A protein and the small-molecule ligand that binds it are described below.
Small molecule (SMILES): O=c1[nH]c(=O)c2nn[nH]c2[nH]1

Binding-site contacts:
Ligand atom N1 contacts residue GLN229 of chain 3.A at 2.9 Å (h-bond).
Ligand atom O6 contacts residue THR58 of chain 4.A at 3.8 Å.
Ligand atom C4 contacts residue PHE160 of chain 3.A at 3.4 Å (hydrophobic).
Ligand atom N8 contacts residue ASP59 of chain 4.A at 3.9 Å.
Ligand atom N3 contacts residue ARG177 of chain 3.A at 3.0 Å (salt-bridge).
Ligand atom O2 contacts residue ASN255 of chain 3.A at 4.0 Å.
Ligand atom N9 contacts residue PHE160 of chain 3.A at 3.5 Å.
Ligand atom N3 contacts residue ASN255 of chain 3.A at 3.3 Å (h-bond).
Ligand atom O6 contacts residue TYR9 of chain 4.A at 3.9 Å.
Ligand atom N9 contacts residue ARG177 of chain 3.A at 4.0 Å.
Ligand atom C2 contacts residue PHE160 of chain 3.A at 3.7 Å (hydrophobic).
Ligand atom C6 contacts residue GLN229 of chain 3.A at 3.7 Å.
Ligand atom C2 contacts residue GLN229 of chain 3.A at 3.9 Å.
Ligand atom C2 contacts residue VAL228 of chain 3.A at 4.0 Å (hydrophobic).
Ligand atom O6 contacts residue GLN229 of chain 3.A at 2.9 Å (h-bond).
Ligand atom N9 contacts residue LEU171 of chain 3.A at 4.0 Å.
Ligand atom N9 contacts residue THR58 of chain 4.A at 4.0 Å.
Ligand atom O2 contacts residue ARG177 of chain 3.A at 2.8 Å (salt-bridge).
Ligand atom O6 contacts residue ILE55 of chain 4.A at 3.6 Å.
Ligand atom O2 contacts residue VAL228 of chain 3.A at 2.9 Å (h-bond).
Ligand atom N8 contacts residue THR58 of chain 4.A at 3.3 Å (h-bond).
Ligand atom O6 contacts residue PHE160 of chain 3.A at 4.0 Å.
Ligand atom O2 contacts residue PHE160 of chain 3.A at 3.9 Å.
Ligand atom C5 contacts residue THR58 of chain 4.A at 4.0 Å.
Ligand atom O2 contacts residue GLN229 of chain 3.A at 3.8 Å.
Ligand atom C4 contacts residue ASN255 of chain 3.A at 3.8 Å.
Ligand atom N7 contacts residue ALA57 of chain 4.A at 3.5 Å.
Ligand atom C6 contacts residue PHE160 of chain 3.A at 3.5 Å (hydrophobic).
Ligand atom C5 contacts residue PHE160 of chain 3.A at 3.4 Å (hydrophobic).
Ligand atom C4 contacts residue ARG177 of chain 3.A at 3.8 Å.
Ligand atom C2 contacts residue ASN255 of chain 3.A at 3.8 Å.
Ligand atom N7 contacts residue PHE160 of chain 3.A at 3.7 Å.
Ligand atom N8 contacts residue ALA57 of chain 4.A at 3.7 Å.
Ligand atom C2 contacts residue ARG177 of chain 3.A at 3.5 Å.
Ligand atom N7 contacts residue THR58 of chain 4.A at 2.8 Å (h-bond).
Ligand atom N8 contacts residue PHE160 of chain 3.A at 3.7 Å.
Ligand atom N3 contacts residue PHE160 of chain 3.A at 3.7 Å.
Ligand atom N1 contacts residue PHE160 of chain 3.A at 3.6 Å.
Ligand atom O2 contacts residue SER227 of chain 3.A at 3.6 Å.
Ligand atom N8 contacts residue LEU171 of chain 3.A at 3.8 Å.

Sequence of chain 4.A:
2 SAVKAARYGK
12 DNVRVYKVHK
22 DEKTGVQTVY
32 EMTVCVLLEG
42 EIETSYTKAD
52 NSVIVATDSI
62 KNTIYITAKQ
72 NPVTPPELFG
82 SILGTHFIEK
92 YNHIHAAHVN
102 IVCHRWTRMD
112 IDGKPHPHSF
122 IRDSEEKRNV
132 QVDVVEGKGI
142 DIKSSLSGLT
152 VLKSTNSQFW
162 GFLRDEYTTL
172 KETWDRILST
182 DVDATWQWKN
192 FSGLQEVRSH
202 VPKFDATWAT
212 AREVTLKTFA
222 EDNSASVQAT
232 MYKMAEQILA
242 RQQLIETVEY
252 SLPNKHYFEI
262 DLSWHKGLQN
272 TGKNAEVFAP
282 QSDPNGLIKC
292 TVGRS

Sequence of chain 3.A:
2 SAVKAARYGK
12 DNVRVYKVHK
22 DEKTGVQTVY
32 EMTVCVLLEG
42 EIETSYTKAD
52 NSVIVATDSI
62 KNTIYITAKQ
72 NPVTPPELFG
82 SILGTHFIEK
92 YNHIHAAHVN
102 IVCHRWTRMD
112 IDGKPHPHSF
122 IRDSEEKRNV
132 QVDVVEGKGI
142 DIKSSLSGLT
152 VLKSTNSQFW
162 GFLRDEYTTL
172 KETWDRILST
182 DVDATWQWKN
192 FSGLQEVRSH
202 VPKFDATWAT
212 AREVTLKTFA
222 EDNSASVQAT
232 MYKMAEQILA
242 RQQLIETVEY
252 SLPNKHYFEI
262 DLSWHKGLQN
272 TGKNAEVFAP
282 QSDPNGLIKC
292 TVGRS